Sequence of chain 1.A:
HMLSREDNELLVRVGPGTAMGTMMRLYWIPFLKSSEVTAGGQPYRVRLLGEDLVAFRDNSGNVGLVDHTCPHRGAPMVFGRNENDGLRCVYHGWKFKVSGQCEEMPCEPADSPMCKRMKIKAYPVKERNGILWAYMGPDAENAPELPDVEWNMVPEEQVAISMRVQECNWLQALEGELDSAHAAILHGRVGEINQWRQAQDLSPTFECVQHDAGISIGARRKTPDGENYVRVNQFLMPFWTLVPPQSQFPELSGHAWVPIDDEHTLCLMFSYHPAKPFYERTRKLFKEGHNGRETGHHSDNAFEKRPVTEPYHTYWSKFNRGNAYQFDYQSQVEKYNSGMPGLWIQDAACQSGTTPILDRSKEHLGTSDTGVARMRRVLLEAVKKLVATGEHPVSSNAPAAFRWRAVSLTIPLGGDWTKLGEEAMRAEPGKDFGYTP

Sequence of chain 2.A:
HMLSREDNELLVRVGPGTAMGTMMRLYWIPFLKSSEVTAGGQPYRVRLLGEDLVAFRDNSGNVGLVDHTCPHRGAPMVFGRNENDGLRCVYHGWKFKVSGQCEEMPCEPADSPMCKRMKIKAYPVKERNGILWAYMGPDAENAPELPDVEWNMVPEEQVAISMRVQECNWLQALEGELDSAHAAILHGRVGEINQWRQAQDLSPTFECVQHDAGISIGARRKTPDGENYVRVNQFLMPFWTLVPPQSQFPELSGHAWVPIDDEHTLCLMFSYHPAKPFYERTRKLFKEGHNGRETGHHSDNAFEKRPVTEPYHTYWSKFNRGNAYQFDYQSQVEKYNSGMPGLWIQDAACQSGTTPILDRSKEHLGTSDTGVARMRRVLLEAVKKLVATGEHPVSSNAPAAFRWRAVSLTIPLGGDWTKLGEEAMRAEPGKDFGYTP

Binding-site contacts:
Ligand atom N contacts residue ASN341 of chain 2.A at 4.1 Å.
Ligand atom O contacts residue ASN341 of chain 2.A at 4.3 Å.
Ligand atom OXT contacts residue ARG89 of chain 1.A at 4.2 Å.
Ligand atom O contacts residue ILE186 of chain 2.A at 4.4 Å.
Ligand atom N contacts residue ARG82 of chain 1.A at 3.8 Å.
Ligand atom C contacts residue ARG89 of chain 1.A at 4.4 Å.
Ligand atom CA contacts residue ARG89 of chain 1.A at 4.0 Å.
Ligand atom N contacts residue ARG89 of chain 1.A at 4.0 Å.

This protein binds this small molecule.
Small molecule (SMILES): NCC(=O)O